Binding-site contacts:
Ligand atom C5 contacts residue PHE97 of chain 1.D at 4.0 Å (hydrophobic).
Ligand atom C2 contacts residue MET98 of chain 1.D at 3.5 Å (hydrophobic).
Ligand atom N contacts residue MET98 of chain 1.D at 2.7 Å (h-bond).
Ligand atom C4 contacts residue GLY96 of chain 1.D at 3.5 Å.
Ligand atom N1 contacts residue MET98 of chain 1.D at 3.0 Å (h-bond).
Ligand atom C3 contacts residue GLY96 of chain 1.D at 3.9 Å.
Ligand atom C6 contacts residue GLY96 of chain 1.D at 3.9 Å.
Ligand atom N1 contacts residue PHE97 of chain 1.D at 3.5 Å.
Ligand atom C5 contacts residue NAD1 of chain 1.M at 3.5 Å.
Ligand atom O contacts residue MET98 of chain 1.D at 3.5 Å (h-bond).
Ligand atom C8 contacts residue NAD1 of chain 1.M at 4.4 Å.
Ligand atom O contacts residue PHE97 of chain 1.D at 4.4 Å.
Ligand atom C4 contacts residue PHE97 of chain 1.D at 3.5 Å (hydrophobic).
Ligand atom C3 contacts residue PHE97 of chain 1.D at 3.7 Å (hydrophobic).
Ligand atom C3 contacts residue MET98 of chain 1.D at 3.9 Å (hydrophobic).
Ligand atom O contacts residue GLN100 of chain 1.D at 4.1 Å.
Ligand atom C1 contacts residue MET98 of chain 1.D at 3.6 Å (hydrophobic).
Ligand atom C8 contacts residue GLY96 of chain 1.D at 4.0 Å.
Ligand atom C4 contacts residue MET161 of chain 1.D at 4.1 Å (hydrophobic).
Ligand atom C2 contacts residue PHE97 of chain 1.D at 4.1 Å (hydrophobic).
Ligand atom C5 contacts residue GLY96 of chain 1.D at 3.6 Å.
Ligand atom C6 contacts residue NAD1 of chain 1.M at 3.6 Å.
Ligand atom C7 contacts residue NAD1 of chain 1.M at 3.4 Å.
Ligand atom C1 contacts residue PHE97 of chain 1.D at 4.3 Å (hydrophobic).
Ligand atom C4 contacts residue MET98 of chain 1.D at 4.2 Å (hydrophobic).
Ligand atom N contacts residue PHE97 of chain 1.D at 3.9 Å.
Ligand atom C7 contacts residue GLY96 of chain 1.D at 4.0 Å.
Ligand atom O contacts residue PRO99 of chain 1.D at 4.4 Å.
Ligand atom N1 contacts residue MET103 of chain 1.D at 4.4 Å.

Sequence of chain 1.D:
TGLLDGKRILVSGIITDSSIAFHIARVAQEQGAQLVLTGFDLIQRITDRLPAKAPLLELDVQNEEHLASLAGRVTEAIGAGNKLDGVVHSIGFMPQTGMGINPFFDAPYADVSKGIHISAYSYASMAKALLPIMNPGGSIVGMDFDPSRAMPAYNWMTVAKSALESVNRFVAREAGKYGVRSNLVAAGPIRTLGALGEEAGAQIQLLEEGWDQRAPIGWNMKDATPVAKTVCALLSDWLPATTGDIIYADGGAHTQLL

The small molecule below binds the protein below.
Small molecule (SMILES): CC(=O)/N=c1/[nH]c2ccccc2s1